This small molecule binds to this protein.
Small molecule (SMILES): CC(=O)N[C@H]1[C@H](O[C@H]2[C@H](O)[C@@H](NC(C)=O)CO[C@@H]2CO)O[C@H](CO)[C@@H](O)[C@@H]1O

Binding-site contacts:
Ligand atom O6 contacts residue THR95 of chain 1.M at 2.6 Å.
Ligand atom O6 contacts residue THR223 of chain 1.M at 3.5 Å.
Ligand atom C7 contacts residue ASN221 of chain 1.M at 3.6 Å.
Ligand atom O7 contacts residue ASN221 of chain 1.M at 4.0 Å.
Ligand atom N2 contacts residue ASN221 of chain 1.M at 2.7 Å (h-bond).
Ligand atom C1 contacts residue ASN221 of chain 1.M at 1.8 Å.
Ligand atom C6 contacts residue THR95 of chain 1.M at 3.0 Å.
Ligand atom C3 contacts residue ASN221 of chain 1.M at 3.8 Å.
Ligand atom C5 contacts residue ASN221 of chain 1.M at 4.0 Å.
Ligand atom C5 contacts residue THR95 of chain 1.M at 4.0 Å.
Ligand atom C6 contacts residue THR223 of chain 1.M at 4.5 Å.
Ligand atom C2 contacts residue ASN221 of chain 1.M at 2.7 Å.
Ligand atom O5 contacts residue ASN221 of chain 1.M at 3.0 Å (h-bond).
Ligand atom O5 contacts residue THR95 of chain 1.M at 3.8 Å.
Ligand atom C8 contacts residue ASN221 of chain 1.M at 4.3 Å.

Sequence of chain 1.M:
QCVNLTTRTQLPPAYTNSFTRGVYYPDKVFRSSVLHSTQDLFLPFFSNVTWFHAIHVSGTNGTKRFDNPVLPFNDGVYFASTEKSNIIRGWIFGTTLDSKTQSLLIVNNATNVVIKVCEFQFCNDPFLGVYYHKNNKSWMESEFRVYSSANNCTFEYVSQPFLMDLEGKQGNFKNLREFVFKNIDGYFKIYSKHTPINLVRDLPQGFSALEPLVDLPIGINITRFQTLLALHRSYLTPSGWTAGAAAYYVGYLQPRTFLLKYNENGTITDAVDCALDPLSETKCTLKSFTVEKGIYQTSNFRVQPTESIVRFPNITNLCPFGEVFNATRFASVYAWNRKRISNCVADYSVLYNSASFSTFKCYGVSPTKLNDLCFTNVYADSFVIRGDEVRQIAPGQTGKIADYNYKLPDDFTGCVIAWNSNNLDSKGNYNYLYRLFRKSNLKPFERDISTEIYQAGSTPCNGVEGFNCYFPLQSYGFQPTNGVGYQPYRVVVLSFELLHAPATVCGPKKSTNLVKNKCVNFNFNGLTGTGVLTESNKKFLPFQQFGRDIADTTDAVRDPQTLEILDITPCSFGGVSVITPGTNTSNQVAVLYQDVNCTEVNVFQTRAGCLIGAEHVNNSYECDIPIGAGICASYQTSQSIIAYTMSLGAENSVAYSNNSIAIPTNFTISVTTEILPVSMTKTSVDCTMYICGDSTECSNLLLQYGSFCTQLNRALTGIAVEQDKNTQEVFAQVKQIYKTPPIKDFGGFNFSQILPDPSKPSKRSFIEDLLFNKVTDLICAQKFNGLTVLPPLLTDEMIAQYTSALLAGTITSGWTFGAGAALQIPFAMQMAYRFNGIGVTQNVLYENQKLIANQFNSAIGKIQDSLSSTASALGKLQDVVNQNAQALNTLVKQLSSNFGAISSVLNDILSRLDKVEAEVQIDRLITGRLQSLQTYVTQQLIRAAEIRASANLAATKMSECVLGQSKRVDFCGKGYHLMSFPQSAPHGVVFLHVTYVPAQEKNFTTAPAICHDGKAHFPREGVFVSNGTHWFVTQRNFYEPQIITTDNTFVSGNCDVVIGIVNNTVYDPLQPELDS